Sequence of chain 1.A:
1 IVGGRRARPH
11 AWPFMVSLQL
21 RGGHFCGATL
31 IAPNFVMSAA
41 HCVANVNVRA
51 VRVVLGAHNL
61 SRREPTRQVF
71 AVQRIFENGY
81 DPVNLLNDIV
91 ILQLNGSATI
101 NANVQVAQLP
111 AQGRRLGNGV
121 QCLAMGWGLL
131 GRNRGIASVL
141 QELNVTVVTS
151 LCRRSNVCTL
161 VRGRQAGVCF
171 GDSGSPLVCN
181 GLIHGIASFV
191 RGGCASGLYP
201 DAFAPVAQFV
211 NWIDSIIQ

Binding-site contacts:
Ligand atom O5 contacts residue LEU123 of chain 1.A at 4.1 Å.
Ligand atom C5 contacts residue ASN144 of chain 1.A at 3.7 Å.
Ligand atom C1 contacts residue LEU123 of chain 1.A at 4.4 Å (hydrophobic).
Ligand atom O3 contacts residue CYS179 of chain 1.A at 3.6 Å.
Ligand atom O2 contacts residue ASN180 of chain 1.A at 3.4 Å (h-bond).
Ligand atom O5 contacts residue ASN144 of chain 1.A at 2.4 Å (h-bond).
Ligand atom C2 contacts residue ASN144 of chain 1.A at 2.5 Å.
Ligand atom O2 contacts residue VAL178 of chain 1.A at 3.8 Å.
Ligand atom C3 contacts residue CYS179 of chain 1.A at 4.3 Å (hydrophobic).
Ligand atom C4 contacts residue ASN144 of chain 1.A at 4.3 Å.
Ligand atom C3 contacts residue VAL178 of chain 1.A at 4.5 Å (hydrophobic).
Ligand atom O3 contacts residue VAL178 of chain 1.A at 4.0 Å.
Ligand atom O3 contacts residue GLN121 of chain 1.A at 2.3 Å (h-bond).
Ligand atom C2 contacts residue ASN180 of chain 1.A at 4.0 Å.
Ligand atom C1 contacts residue ARG5 of chain 1.A at 4.2 Å.
Ligand atom O7 contacts residue ASN144 of chain 1.A at 3.9 Å.
Ligand atom C4 contacts residue GLN121 of chain 1.A at 4.2 Å.
Ligand atom O2 contacts residue GLY181 of chain 1.A at 3.4 Å (h-bond).
Ligand atom C4 contacts residue ASN180 of chain 1.A at 4.1 Å.
Ligand atom C3 contacts residue GLN121 of chain 1.A at 3.6 Å.
Ligand atom C7 contacts residue ASN144 of chain 1.A at 3.6 Å.
Ligand atom C1 contacts residue ASN144 of chain 1.A at 1.4 Å.
Ligand atom O4 contacts residue GLN121 of chain 1.A at 3.8 Å.
Ligand atom C2 contacts residue GLN121 of chain 1.A at 4.4 Å.
Ligand atom C8 contacts residue TRP12 of chain 1.A at 4.1 Å (hydrophobic).
Ligand atom C2 contacts residue VAL178 of chain 1.A at 3.9 Å (hydrophobic).
Ligand atom O5 contacts residue ARG5 of chain 1.A at 4.3 Å.
Ligand atom O2 contacts residue CYS179 of chain 1.A at 4.1 Å.
Ligand atom N2 contacts residue ASN144 of chain 1.A at 2.9 Å (h-bond).
Ligand atom C3 contacts residue ASN144 of chain 1.A at 3.8 Å.
Ligand atom C3 contacts residue ASN180 of chain 1.A at 3.3 Å.
Ligand atom C2 contacts residue LEU123 of chain 1.A at 4.5 Å (hydrophobic).
Ligand atom O3 contacts residue ASN180 of chain 1.A at 3.0 Å (h-bond).
Ligand atom O3 contacts residue CYS122 of chain 1.A at 3.7 Å.

This small molecule binds to this protein.
Small molecule (SMILES): CC(=O)N[C@H]1[C@H](O[C@H]2[C@H](O)[C@@H](NC(C)=O)CO[C@@H]2CO[C@H]2O[C@@H](C)[C@@H](O)[C@@H](O)[C@@H]2O)O[C@H](CO)[C@@H](O[C@@H]2O[C@H](CO)[C@@H](O)[C@H](O)[C@@H]2O)[C@@H]1O